A small-molecule ligand and the protein it binds are described below.
Small molecule (SMILES): CC(=O)N[C@@H]1[C@@H](O)[C@H](O)[C@@H](CO)O[C@H]1O

Binding-site contacts:
Ligand atom C2 contacts residue LYS196 of chain 1.E at 4.1 Å.
Ligand atom C3 contacts residue GLU232 of chain 1.E at 4.4 Å.
Ligand atom C7 contacts residue ASP195 of chain 1.E at 3.4 Å.
Ligand atom N2 contacts residue ASN206 of chain 1.E at 4.4 Å.
Ligand atom O1 contacts residue ASN206 of chain 1.E at 3.0 Å (h-bond).
Ligand atom N2 contacts residue LYS196 of chain 1.E at 3.8 Å.
Ligand atom C3 contacts residue LYS196 of chain 1.E at 3.1 Å.
Ligand atom C1 contacts residue LYS194 of chain 1.E at 4.4 Å.
Ligand atom O7 contacts residue ASN206 of chain 1.E at 3.2 Å (h-bond).
Ligand atom C4 contacts residue LYS196 of chain 1.E at 4.2 Å.
Ligand atom O4 contacts residue GLU232 of chain 1.E at 4.0 Å.
Ligand atom C2 contacts residue ASN206 of chain 1.E at 3.6 Å.
Ligand atom O5 contacts residue ASN206 of chain 1.E at 3.6 Å (h-bond).
Ligand atom O4 contacts residue LYS196 of chain 1.E at 4.2 Å.
Ligand atom O7 contacts residue ASP195 of chain 1.E at 2.6 Å (salt-bridge).
Ligand atom O7 contacts residue LYS194 of chain 1.E at 3.5 Å (salt-bridge).
Ligand atom O3 contacts residue LYS194 of chain 1.E at 2.9 Å (salt-bridge).
Ligand atom C7 contacts residue LYS194 of chain 1.E at 3.6 Å.
Ligand atom N2 contacts residue LYS194 of chain 1.E at 3.5 Å (salt-bridge).
Ligand atom O3 contacts residue GLU232 of chain 1.E at 3.9 Å.
Ligand atom C1 contacts residue ASN206 of chain 1.E at 3.6 Å.
Ligand atom C8 contacts residue ASP195 of chain 1.E at 3.8 Å.
Ligand atom O1 contacts residue LYS205 of chain 1.E at 4.4 Å.
Ligand atom C7 contacts residue ASN206 of chain 1.E at 4.2 Å.
Ligand atom O3 contacts residue LYS196 of chain 1.E at 3.0 Å (salt-bridge).
Ligand atom C2 contacts residue LYS194 of chain 1.E at 3.1 Å.
Ligand atom N2 contacts residue ASP195 of chain 1.E at 4.5 Å.
Ligand atom C3 contacts residue LYS194 of chain 1.E at 3.5 Å.
Ligand atom C8 contacts residue LYS196 of chain 1.E at 4.2 Å.
Ligand atom O7 contacts residue LYS205 of chain 1.E at 4.3 Å.
Ligand atom C4 contacts residue LYS194 of chain 1.E at 4.0 Å.

Sequence of chain 1.E:
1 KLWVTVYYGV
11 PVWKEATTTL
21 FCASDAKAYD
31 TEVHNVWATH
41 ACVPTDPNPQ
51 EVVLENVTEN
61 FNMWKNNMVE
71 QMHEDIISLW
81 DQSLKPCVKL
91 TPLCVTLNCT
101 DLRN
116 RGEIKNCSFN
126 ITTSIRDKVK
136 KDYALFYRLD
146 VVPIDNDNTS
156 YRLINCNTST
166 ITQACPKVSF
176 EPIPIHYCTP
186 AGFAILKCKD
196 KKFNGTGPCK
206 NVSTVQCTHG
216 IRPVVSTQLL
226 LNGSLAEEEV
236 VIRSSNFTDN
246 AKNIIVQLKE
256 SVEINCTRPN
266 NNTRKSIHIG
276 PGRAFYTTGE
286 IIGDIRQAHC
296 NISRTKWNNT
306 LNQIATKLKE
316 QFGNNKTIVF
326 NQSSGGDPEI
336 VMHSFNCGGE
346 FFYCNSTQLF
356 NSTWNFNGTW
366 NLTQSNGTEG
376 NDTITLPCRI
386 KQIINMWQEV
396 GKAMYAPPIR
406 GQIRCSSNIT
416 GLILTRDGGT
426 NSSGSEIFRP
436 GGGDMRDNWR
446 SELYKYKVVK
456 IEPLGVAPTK